This protein binds this small molecule.
Small molecule (SMILES): C=CC1=C(C)/C(=C\c2[nH]c(/C=C3\N=C(/C=C4\NC(=O)[C@@H](C)\C4=C/C)C(C)=C3CCC(=O)O)c(CCC(=O)O)c2C)NC1=O

Binding-site contacts:
Ligand atom CMB contacts residue SER245 of chain 3.B at 3.5 Å.
Ligand atom CAC contacts residue TYR205 of chain 3.B at 3.6 Å (hydrophobic).
Ligand atom OD contacts residue HIS278 of chain 3.B at 2.8 Å (h-bond).
Ligand atom CAA contacts residue CYS13 of chain 3.B at 2.8 Å (hydrophobic).
Ligand atom NB contacts residue ASP196 of chain 3.B at 3.0 Å (salt-bridge).
Ligand atom O1B contacts residue PHE244 of chain 3.B at 3.2 Å.
Ligand atom C3A contacts residue SER195 of chain 3.B at 3.5 Å.
Ligand atom CAD contacts residue TYR165 of chain 3.B at 3.1 Å (hydrophobic).
Ligand atom CBA contacts residue CYS13 of chain 3.B at 2.0 Å (hydrophobic).
Ligand atom O2B contacts residue ARG242 of chain 3.B at 2.9 Å (salt-bridge).
Ligand atom CGC contacts residue HIS248 of chain 3.B at 3.5 Å.
Ligand atom CMD contacts residue TYR251 of chain 3.B at 3.2 Å (hydrophobic).
Ligand atom CBB contacts residue PHE244 of chain 3.B at 3.4 Å (hydrophobic).
Ligand atom CGB contacts residue PHE244 of chain 3.B at 3.0 Å (hydrophobic).
Ligand atom NC contacts residue HIS248 of chain 3.B at 3.5 Å (h-bond).
Ligand atom OD contacts residue TYR165 of chain 3.B at 2.4 Å (h-bond).
Ligand atom O1B contacts residue ARG242 of chain 3.B at 3.2 Å (salt-bridge).
Ligand atom OA contacts residue ASP196 of chain 3.B at 3.5 Å (salt-bridge).
Ligand atom CAA contacts residue SER195 of chain 3.B at 3.5 Å.
Ligand atom CMD contacts residue ASP196 of chain 3.B at 3.5 Å.
Ligand atom O1C contacts residue SER262 of chain 3.B at 3.6 Å (h-bond).
Ligand atom CHC contacts residue HIS248 of chain 3.B at 3.4 Å.
Ligand atom C3C contacts residue ILE197 of chain 3.B at 3.5 Å (hydrophobic).
Ligand atom OA contacts residue TYR251 of chain 3.B at 3.4 Å.
Ligand atom CHC contacts residue TYR205 of chain 3.B at 3.6 Å (hydrophobic).
Ligand atom C1B contacts residue PRO198 of chain 3.B at 3.3 Å (hydrophobic).
Ligand atom NC contacts residue ASP196 of chain 3.B at 3.2 Å (salt-bridge).
Ligand atom O1B contacts residue SER245 of chain 3.B at 2.9 Å (h-bond).
Ligand atom C3D contacts residue TYR165 of chain 3.B at 3.0 Å (hydrophobic).
Ligand atom C4D contacts residue TYR165 of chain 3.B at 2.8 Å (hydrophobic).
Ligand atom CHB contacts residue PRO198 of chain 3.B at 3.3 Å (hydrophobic).
Ligand atom C4A contacts residue ASP196 of chain 3.B at 3.2 Å.
Ligand atom CHB contacts residue ASP196 of chain 3.B at 3.5 Å.
Ligand atom O2C contacts residue HIS248 of chain 3.B at 2.8 Å (h-bond).
Ligand atom C4C contacts residue ILE197 of chain 3.B at 3.6 Å (hydrophobic).
Ligand atom O2C contacts residue SER260 of chain 3.B at 2.8 Å (h-bond).
Ligand atom O2B contacts residue PHE244 of chain 3.B at 3.0 Å.
Ligand atom C1C contacts residue HIS248 of chain 3.B at 3.3 Å.
Ligand atom ND contacts residue TYR165 of chain 3.B at 3.5 Å (h-bond).
Ligand atom NA contacts residue ASP196 of chain 3.B at 3.0 Å (salt-bridge).

Sequence of chain 3.B:
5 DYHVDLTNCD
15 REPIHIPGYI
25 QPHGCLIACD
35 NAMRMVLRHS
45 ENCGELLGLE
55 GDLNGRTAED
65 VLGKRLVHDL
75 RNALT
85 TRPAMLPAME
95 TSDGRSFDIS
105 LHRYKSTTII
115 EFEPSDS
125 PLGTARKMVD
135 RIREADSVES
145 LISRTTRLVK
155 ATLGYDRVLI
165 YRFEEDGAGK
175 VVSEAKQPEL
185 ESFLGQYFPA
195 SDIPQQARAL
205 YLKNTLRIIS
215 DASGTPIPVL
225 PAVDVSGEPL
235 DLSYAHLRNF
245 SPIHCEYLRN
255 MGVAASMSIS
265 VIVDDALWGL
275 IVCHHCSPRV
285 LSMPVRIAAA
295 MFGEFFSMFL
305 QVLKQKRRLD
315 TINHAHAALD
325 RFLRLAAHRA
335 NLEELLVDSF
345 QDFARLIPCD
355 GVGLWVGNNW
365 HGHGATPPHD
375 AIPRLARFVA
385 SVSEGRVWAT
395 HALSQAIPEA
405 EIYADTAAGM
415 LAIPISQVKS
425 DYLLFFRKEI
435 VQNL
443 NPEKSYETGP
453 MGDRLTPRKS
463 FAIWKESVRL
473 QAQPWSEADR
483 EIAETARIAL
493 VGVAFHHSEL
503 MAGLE